Binding-site contacts:
Ligand atom O5 contacts residue ASN15 of chain 1.E at 2.5 Å (h-bond).
Ligand atom C5 contacts residue PRO14 of chain 1.E at 4.0 Å (hydrophobic).
Ligand atom C5 contacts residue ASN15 of chain 1.E at 3.2 Å.
Ligand atom C1 contacts residue ASN15 of chain 1.E at 1.4 Å.
Ligand atom O6 contacts residue GLU28 of chain 1.E at 3.2 Å (salt-bridge).
Ligand atom C6 contacts residue GLU28 of chain 1.E at 3.2 Å.
Ligand atom O5 contacts residue PRO14 of chain 1.E at 3.4 Å (h-bond).
Ligand atom C6 contacts residue ASN15 of chain 1.E at 3.3 Å.
Ligand atom C7 contacts residue ASN15 of chain 1.E at 3.8 Å.
Ligand atom C3 contacts residue ASN15 of chain 1.E at 3.5 Å.
Ligand atom C2 contacts residue ASN15 of chain 1.E at 2.4 Å.
Ligand atom C4 contacts residue ASN15 of chain 1.E at 3.4 Å.
Ligand atom O7 contacts residue ASN15 of chain 1.E at 3.5 Å (h-bond).
Ligand atom C1 contacts residue PRO14 of chain 1.E at 4.4 Å (hydrophobic).
Ligand atom C6 contacts residue PRO14 of chain 1.E at 3.8 Å (hydrophobic).
Ligand atom N2 contacts residue ASN15 of chain 1.E at 3.5 Å (h-bond).

This small molecule binds to this protein.
Small molecule (SMILES): CC(=O)N[C@@H]1[C@@H](O)[C@H](O)[C@@H](CO)O[C@H]1O

Sequence of chain 1.E:
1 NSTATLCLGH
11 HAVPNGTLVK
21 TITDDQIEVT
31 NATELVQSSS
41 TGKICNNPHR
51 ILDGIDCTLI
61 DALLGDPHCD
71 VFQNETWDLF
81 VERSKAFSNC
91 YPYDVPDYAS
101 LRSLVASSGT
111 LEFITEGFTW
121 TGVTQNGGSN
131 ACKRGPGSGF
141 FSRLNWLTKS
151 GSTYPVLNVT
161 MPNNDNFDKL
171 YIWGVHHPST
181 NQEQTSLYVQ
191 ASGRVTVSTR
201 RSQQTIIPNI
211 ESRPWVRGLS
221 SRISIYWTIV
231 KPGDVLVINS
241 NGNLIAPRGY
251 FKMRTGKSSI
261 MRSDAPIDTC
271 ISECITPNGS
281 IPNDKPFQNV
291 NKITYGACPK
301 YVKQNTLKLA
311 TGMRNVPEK